Sequence of chain 1.B:
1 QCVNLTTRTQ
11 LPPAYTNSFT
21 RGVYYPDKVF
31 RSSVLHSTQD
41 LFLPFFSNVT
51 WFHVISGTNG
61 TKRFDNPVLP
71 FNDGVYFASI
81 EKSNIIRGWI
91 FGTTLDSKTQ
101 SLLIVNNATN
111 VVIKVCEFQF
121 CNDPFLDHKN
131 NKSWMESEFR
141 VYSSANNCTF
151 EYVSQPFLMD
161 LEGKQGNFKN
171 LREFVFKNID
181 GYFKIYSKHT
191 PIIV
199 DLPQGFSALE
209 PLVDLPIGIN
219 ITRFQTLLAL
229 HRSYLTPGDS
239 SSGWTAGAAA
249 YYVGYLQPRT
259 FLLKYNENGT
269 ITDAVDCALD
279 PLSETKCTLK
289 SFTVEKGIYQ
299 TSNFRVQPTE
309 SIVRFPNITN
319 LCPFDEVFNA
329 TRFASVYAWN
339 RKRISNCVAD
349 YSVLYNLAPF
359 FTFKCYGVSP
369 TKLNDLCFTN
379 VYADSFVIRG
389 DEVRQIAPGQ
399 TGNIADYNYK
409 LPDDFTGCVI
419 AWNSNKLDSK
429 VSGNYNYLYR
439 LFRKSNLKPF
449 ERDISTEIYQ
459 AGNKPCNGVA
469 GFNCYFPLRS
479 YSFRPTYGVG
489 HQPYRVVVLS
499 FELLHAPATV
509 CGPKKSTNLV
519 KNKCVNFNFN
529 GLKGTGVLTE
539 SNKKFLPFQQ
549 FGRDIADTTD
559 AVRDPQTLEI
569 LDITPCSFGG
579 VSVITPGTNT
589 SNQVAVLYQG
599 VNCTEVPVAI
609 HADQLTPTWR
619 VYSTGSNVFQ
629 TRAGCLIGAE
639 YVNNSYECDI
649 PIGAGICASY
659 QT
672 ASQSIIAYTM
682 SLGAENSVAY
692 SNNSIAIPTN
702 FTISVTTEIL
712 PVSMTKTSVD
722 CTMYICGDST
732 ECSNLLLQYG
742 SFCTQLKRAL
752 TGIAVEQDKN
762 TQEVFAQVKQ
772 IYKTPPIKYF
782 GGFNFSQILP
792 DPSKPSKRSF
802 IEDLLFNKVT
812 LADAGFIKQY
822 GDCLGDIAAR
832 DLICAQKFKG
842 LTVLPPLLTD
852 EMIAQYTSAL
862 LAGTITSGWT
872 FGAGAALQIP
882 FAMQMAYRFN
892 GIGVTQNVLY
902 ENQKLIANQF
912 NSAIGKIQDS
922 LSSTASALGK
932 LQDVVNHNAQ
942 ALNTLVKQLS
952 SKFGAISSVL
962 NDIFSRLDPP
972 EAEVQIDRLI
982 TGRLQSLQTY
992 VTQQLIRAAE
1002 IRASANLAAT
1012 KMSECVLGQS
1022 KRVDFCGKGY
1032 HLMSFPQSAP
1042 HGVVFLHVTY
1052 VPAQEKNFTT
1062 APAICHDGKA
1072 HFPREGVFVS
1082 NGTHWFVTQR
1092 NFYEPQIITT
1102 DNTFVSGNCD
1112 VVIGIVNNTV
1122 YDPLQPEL

A small-molecule ligand and the protein it binds are described below.
Small molecule (SMILES): CC(=O)N[C@@H]1[C@@H](O)[C@H](O)[C@@H](CO)O[C@H]1O

Binding-site contacts:
Ligand atom C2 contacts residue TYR15 of chain 1.B at 3.6 Å (hydrophobic).
Ligand atom C4 contacts residue TYR15 of chain 1.B at 4.2 Å (hydrophobic).
Ligand atom C7 contacts residue ASN48 of chain 1.B at 4.4 Å.
Ligand atom O3 contacts residue ASN48 of chain 1.B at 4.4 Å.
Ligand atom O3 contacts residue TYR15 of chain 1.B at 3.3 Å.
Ligand atom O6 contacts residue ASN48 of chain 1.B at 3.6 Å.
Ligand atom C6 contacts residue ASN48 of chain 1.B at 3.2 Å.
Ligand atom C3 contacts residue ASN48 of chain 1.B at 3.4 Å.
Ligand atom O7 contacts residue ASN48 of chain 1.B at 4.5 Å.
Ligand atom C4 contacts residue ASN48 of chain 1.B at 3.2 Å.
Ligand atom N2 contacts residue ASN48 of chain 1.B at 3.6 Å (h-bond).
Ligand atom N2 contacts residue TYR15 of chain 1.B at 4.0 Å.
Ligand atom C5 contacts residue ASN48 of chain 1.B at 3.0 Å.
Ligand atom C3 contacts residue TYR15 of chain 1.B at 4.0 Å (hydrophobic).
Ligand atom C2 contacts residue ASN48 of chain 1.B at 2.5 Å.
Ligand atom C1 contacts residue TYR15 of chain 1.B at 4.4 Å (hydrophobic).
Ligand atom C1 contacts residue ASN48 of chain 1.B at 1.4 Å.
Ligand atom O5 contacts residue ASN48 of chain 1.B at 2.4 Å (h-bond).